Sequence of chain 1.D:
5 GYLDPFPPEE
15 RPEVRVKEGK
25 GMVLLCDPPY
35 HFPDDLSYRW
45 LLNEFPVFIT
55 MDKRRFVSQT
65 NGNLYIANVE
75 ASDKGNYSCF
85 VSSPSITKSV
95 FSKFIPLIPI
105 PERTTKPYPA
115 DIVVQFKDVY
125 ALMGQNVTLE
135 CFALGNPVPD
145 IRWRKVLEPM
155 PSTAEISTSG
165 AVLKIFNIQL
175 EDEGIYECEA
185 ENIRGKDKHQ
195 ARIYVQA

Binding-site contacts:
Ligand atom C5 contacts residue PHE170 of chain 1.D at 4.2 Å (hydrophobic).
Ligand atom O7 contacts residue ASN130 of chain 1.D at 3.5 Å.
Ligand atom C1 contacts residue PHE170 of chain 1.D at 4.0 Å (hydrophobic).
Ligand atom O5 contacts residue PHE170 of chain 1.D at 3.6 Å.
Ligand atom N2 contacts residue ASN130 of chain 1.D at 3.7 Å.
Ligand atom C2 contacts residue ASN130 of chain 1.D at 2.9 Å.
Ligand atom O6 contacts residue LYS168 of chain 1.D at 3.6 Å (salt-bridge).
Ligand atom C6 contacts residue ASN130 of chain 1.D at 4.5 Å.
Ligand atom O6 contacts residue ASN130 of chain 1.D at 4.1 Å.
Ligand atom C1 contacts residue ASN130 of chain 1.D at 1.5 Å.
Ligand atom O6 contacts residue PHE170 of chain 1.D at 3.1 Å.
Ligand atom C5 contacts residue ASN130 of chain 1.D at 3.5 Å.
Ligand atom C1 contacts residue LYS168 of chain 1.D at 4.3 Å.
Ligand atom O5 contacts residue ASN130 of chain 1.D at 2.2 Å (h-bond).
Ligand atom C8 contacts residue GLY128 of chain 1.D at 4.3 Å.
Ligand atom C6 contacts residue PHE170 of chain 1.D at 4.2 Å (hydrophobic).
Ligand atom C3 contacts residue ASN130 of chain 1.D at 4.0 Å.
Ligand atom C8 contacts residue ASN130 of chain 1.D at 4.1 Å.
Ligand atom O5 contacts residue LYS168 of chain 1.D at 3.6 Å.
Ligand atom C4 contacts residue ASN130 of chain 1.D at 4.3 Å.
Ligand atom C7 contacts residue ASN130 of chain 1.D at 3.6 Å.

This small molecule binds to this protein.
Small molecule (SMILES): CC(=O)N[C@@H]1[C@@H](O)[C@H](O)[C@@H](CO)O[C@H]1O